This protein binds this small molecule.
Small molecule (SMILES): CCOC(=O)[C@]1(CS)N[C@@H](C(=O)O)C(C)(C)S1

Binding-site contacts:
Ligand atom C07 contacts residue ASP93 of chain 1.B at 3.9 Å.
Ligand atom S01 contacts residue HIS92 of chain 1.B at 3.7 Å.
Ligand atom S09 contacts residue TRP63 of chain 1.B at 3.7 Å.
Ligand atom C11 contacts residue PHE38 of chain 1.B at 4.1 Å (hydrophobic).
Ligand atom C11 contacts residue TRP63 of chain 1.B at 3.8 Å (hydrophobic).
Ligand atom C10 contacts residue HIS216 of chain 1.B at 4.3 Å.
Ligand atom C11 contacts residue TYR43 of chain 1.B at 3.7 Å (hydrophobic).
Ligand atom S09 contacts residue ZN1 of chain 1.I at 3.8 Å.
Ligand atom S09 contacts residue ASP94 of chain 1.B at 3.9 Å.
Ligand atom C12 contacts residue ARG181 of chain 1.B at 4.2 Å.
Ligand atom O05 contacts residue TRP63 of chain 1.B at 4.1 Å.
Ligand atom C03 contacts residue ZN1 of chain 1.I at 4.2 Å.
Ligand atom N17 contacts residue ASN186 of chain 1.B at 3.7 Å.
Ligand atom S01 contacts residue CYS174 of chain 1.B at 4.0 Å.
Ligand atom S01 contacts residue HIS155 of chain 1.B at 3.3 Å (h-bond).
Ligand atom O08 contacts residue PHE38 of chain 1.B at 3.7 Å.
Ligand atom S01 contacts residue ASP94 of chain 1.B at 3.6 Å (salt-bridge).
Ligand atom S01 contacts residue ZN1 of chain 1.J at 2.3 Å.
Ligand atom C02 contacts residue HIS92 of chain 1.B at 3.7 Å.
Ligand atom S01 contacts residue ZN1 of chain 1.I at 2.3 Å.
Ligand atom C02 contacts residue ASP94 of chain 1.B at 3.3 Å.
Ligand atom C06 contacts residue TRP63 of chain 1.B at 4.0 Å (hydrophobic).
Ligand atom O16 contacts residue ASN186 of chain 1.B at 2.9 Å (h-bond).
Ligand atom O08 contacts residue ASN186 of chain 1.B at 4.1 Å.
Ligand atom C06 contacts residue ASP93 of chain 1.B at 4.4 Å.
Ligand atom C14 contacts residue ARG181 of chain 1.B at 4.1 Å.
Ligand atom S01 contacts residue HIS90 of chain 1.B at 4.0 Å.
Ligand atom O16 contacts residue ARG181 of chain 1.B at 3.7 Å.
Ligand atom O15 contacts residue ARG181 of chain 1.B at 3.7 Å.
Ligand atom C14 contacts residue ASN186 of chain 1.B at 3.5 Å.
Ligand atom C06 contacts residue PHE38 of chain 1.B at 4.1 Å (hydrophobic).
Ligand atom C13 contacts residue ASN186 of chain 1.B at 4.0 Å.
Ligand atom S01 contacts residue HIS216 of chain 1.B at 3.8 Å.
Ligand atom O16 contacts residue GLY185 of chain 1.B at 3.9 Å.
Ligand atom C12 contacts residue HIS216 of chain 1.B at 3.6 Å.
Ligand atom O15 contacts residue ASN186 of chain 1.B at 3.8 Å.
Ligand atom S09 contacts residue HIS216 of chain 1.B at 3.6 Å.
Ligand atom C02 contacts residue ZN1 of chain 1.J at 3.2 Å.
Ligand atom O05 contacts residue ASP94 of chain 1.B at 4.4 Å.
Ligand atom C02 contacts residue ZN1 of chain 1.I at 3.4 Å.

Sequence of chain 1.B:
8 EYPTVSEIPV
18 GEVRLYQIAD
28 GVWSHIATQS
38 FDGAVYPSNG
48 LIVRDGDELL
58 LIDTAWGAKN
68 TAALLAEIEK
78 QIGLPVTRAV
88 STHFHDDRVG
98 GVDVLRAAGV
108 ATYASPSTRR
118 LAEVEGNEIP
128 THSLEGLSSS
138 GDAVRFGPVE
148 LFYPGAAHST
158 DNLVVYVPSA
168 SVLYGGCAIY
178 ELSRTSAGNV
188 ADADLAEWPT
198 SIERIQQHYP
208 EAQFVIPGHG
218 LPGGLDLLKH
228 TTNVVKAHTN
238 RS